A small-molecule ligand and the protein it binds are described below.
Small molecule (SMILES): COc1ccccc1COc1cc(C2=NN(C3CCN(c4ccc5ncc([N+](=O)[O-])n5n4)CC3)C(=O)[C@H]3CCCC[C@H]23)ccc1OC

Binding-site contacts:
Ligand atom O5 contacts residue MET199 of chain 1.A at 3.6 Å.
Ligand atom C25 contacts residue MET199 of chain 1.A at 3.5 Å (hydrophobic).
Ligand atom C8 contacts residue ILE262 of chain 1.A at 3.8 Å (hydrophobic).
Ligand atom O1 contacts residue SER294 of chain 1.A at 3.8 Å.
Ligand atom C6 contacts residue MET263 of chain 1.A at 3.6 Å (hydrophobic).
Ligand atom C32 contacts residue PHE298 of chain 1.A at 3.8 Å (hydrophobic).
Ligand atom C18 contacts residue MET283 of chain 1.A at 3.6 Å (hydrophobic).
Ligand atom C28 contacts residue LEU245 of chain 1.A at 3.8 Å (hydrophobic).
Ligand atom C6 contacts residue PHE266 of chain 1.A at 3.5 Å (hydrophobic).
Ligand atom C11 contacts residue PHE298 of chain 1.A at 3.7 Å (hydrophobic).
Ligand atom C10 contacts residue PHE298 of chain 1.A at 3.5 Å (hydrophobic).
Ligand atom C24 contacts residue MET199 of chain 1.A at 3.6 Å (hydrophobic).
Ligand atom C33 contacts residue PHE298 of chain 1.A at 3.4 Å (hydrophobic).
Ligand atom C5 contacts residue PHE266 of chain 1.A at 3.5 Å (hydrophobic).
Ligand atom C18 contacts residue PRO282 of chain 1.A at 3.2 Å (hydrophobic).
Ligand atom C31 contacts residue PHE298 of chain 1.A at 3.8 Å (hydrophobic).
Ligand atom C4 contacts residue MET283 of chain 1.A at 3.4 Å (hydrophobic).
Ligand atom C34 contacts residue GLN295 of chain 1.A at 3.8 Å.
Ligand atom O2 contacts residue PHE298 of chain 1.A at 3.6 Å.
Ligand atom C8 contacts residue GLN295 of chain 1.A at 3.0 Å.
Ligand atom O3 contacts residue PHE298 of chain 1.A at 3.5 Å (h-bond).
Ligand atom O1 contacts residue PHE298 of chain 1.A at 3.5 Å.
Ligand atom O3 contacts residue GLY297 of chain 1.A at 3.2 Å.
Ligand atom C29 contacts residue LEU245 of chain 1.A at 3.3 Å (hydrophobic).
Ligand atom C9 contacts residue PHE298 of chain 1.A at 3.5 Å (hydrophobic).
Ligand atom C28 contacts residue ASP244 of chain 1.A at 3.5 Å.
Ligand atom O4 contacts residue TYR301 of chain 1.A at 3.9 Å.
Ligand atom C33 contacts residue ILE262 of chain 1.A at 3.9 Å (hydrophobic).
Ligand atom N4 contacts residue MET283 of chain 1.A at 3.2 Å (h-bond).
Ligand atom C1 contacts residue SER294 of chain 1.A at 3.8 Å.
Ligand atom O6 contacts residue PHE298 of chain 1.A at 3.7 Å.
Ligand atom C34 contacts residue THR259 of chain 1.A at 3.9 Å.
Ligand atom O2 contacts residue GLN295 of chain 1.A at 3.2 Å (h-bond).
Ligand atom C17 contacts residue PRO282 of chain 1.A at 3.4 Å (hydrophobic).
Ligand atom C27 contacts residue ASP244 of chain 1.A at 3.6 Å.
Ligand atom O6 contacts residue ILE262 of chain 1.A at 3.7 Å.
Ligand atom C34 contacts residue ILE262 of chain 1.A at 3.9 Å (hydrophobic).
Ligand atom C19 contacts residue MET283 of chain 1.A at 3.4 Å (hydrophobic).
Ligand atom O6 contacts residue GLN295 of chain 1.A at 3.1 Å (h-bond).
Ligand atom C1 contacts residue PHE298 of chain 1.A at 3.4 Å (hydrophobic).

Sequence of chain 1.A:
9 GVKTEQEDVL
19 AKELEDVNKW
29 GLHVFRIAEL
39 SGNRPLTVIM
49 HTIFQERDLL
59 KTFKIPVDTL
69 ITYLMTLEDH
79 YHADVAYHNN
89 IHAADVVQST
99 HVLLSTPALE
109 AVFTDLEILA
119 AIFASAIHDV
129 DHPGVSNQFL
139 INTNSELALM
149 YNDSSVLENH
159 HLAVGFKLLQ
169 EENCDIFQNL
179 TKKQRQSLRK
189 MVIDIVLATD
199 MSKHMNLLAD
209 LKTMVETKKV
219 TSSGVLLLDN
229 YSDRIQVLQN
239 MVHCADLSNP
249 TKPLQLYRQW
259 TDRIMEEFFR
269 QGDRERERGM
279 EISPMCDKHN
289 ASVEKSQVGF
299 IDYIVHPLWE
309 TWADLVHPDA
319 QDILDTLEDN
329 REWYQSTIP